The small molecule below binds the protein below.
Small molecule (SMILES): CC(=O)N[C@H]1[C@H](O[C@H]2[C@H](O)[C@@H](NC(C)=O)CO[C@@H]2CO)O[C@H](CO)[C@@H](O)[C@@H]1O

Sequence of chain 1.B:
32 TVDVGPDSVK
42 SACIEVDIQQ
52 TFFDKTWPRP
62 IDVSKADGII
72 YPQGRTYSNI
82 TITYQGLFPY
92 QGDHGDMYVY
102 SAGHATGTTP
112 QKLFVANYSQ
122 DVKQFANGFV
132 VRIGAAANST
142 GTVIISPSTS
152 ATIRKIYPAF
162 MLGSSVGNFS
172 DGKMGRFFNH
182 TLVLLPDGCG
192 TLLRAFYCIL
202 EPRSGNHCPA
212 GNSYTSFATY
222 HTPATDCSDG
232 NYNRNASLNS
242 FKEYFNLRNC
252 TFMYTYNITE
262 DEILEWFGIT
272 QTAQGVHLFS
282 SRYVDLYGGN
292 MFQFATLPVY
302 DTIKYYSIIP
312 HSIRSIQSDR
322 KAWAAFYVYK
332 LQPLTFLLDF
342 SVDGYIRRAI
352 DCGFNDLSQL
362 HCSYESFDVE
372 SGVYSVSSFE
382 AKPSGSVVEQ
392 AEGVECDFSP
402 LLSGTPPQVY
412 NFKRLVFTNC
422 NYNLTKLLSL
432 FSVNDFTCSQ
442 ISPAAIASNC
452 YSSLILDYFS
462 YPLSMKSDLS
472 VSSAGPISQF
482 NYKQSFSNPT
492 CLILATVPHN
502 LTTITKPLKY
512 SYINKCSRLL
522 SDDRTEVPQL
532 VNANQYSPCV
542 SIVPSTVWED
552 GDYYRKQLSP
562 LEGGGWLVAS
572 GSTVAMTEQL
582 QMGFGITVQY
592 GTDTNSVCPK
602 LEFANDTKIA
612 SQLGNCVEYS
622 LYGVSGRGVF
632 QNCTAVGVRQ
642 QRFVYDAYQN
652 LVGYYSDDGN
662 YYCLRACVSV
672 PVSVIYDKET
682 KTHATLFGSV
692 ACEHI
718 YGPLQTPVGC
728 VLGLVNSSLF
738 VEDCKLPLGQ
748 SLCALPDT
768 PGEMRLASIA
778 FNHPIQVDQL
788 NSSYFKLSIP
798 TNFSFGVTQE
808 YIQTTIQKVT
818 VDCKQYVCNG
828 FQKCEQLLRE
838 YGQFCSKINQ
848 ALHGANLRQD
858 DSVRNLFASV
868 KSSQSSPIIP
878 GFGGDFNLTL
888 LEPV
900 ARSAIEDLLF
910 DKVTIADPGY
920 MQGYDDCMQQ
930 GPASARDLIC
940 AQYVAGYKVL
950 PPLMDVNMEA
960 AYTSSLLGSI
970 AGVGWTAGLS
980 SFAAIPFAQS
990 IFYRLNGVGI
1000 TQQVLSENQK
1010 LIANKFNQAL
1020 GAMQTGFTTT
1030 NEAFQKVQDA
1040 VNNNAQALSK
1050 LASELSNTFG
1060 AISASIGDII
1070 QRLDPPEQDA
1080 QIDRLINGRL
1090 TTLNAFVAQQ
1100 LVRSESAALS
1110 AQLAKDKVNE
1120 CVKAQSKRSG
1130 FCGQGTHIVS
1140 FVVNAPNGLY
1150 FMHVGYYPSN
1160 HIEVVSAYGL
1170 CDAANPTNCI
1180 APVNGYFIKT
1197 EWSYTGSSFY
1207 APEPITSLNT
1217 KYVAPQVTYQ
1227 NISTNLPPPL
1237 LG

Binding-site contacts:
Ligand atom O5 contacts residue ASN250 of chain 1.B at 2.3 Å (h-bond).
Ligand atom C3 contacts residue ASN250 of chain 1.B at 3.8 Å.
Ligand atom C7 contacts residue ILE200 of chain 1.B at 4.4 Å (hydrophobic).
Ligand atom C4 contacts residue ASN250 of chain 1.B at 4.3 Å.
Ligand atom C7 contacts residue ASN250 of chain 1.B at 3.4 Å.
Ligand atom C8 contacts residue ILE200 of chain 1.B at 3.6 Å (hydrophobic).
Ligand atom C5 contacts residue ASN250 of chain 1.B at 3.7 Å.
Ligand atom C8 contacts residue ASN250 of chain 1.B at 3.8 Å.
Ligand atom O7 contacts residue ASN250 of chain 1.B at 3.5 Å (h-bond).
Ligand atom C1 contacts residue ASN250 of chain 1.B at 1.4 Å.
Ligand atom C2 contacts residue ASN250 of chain 1.B at 2.5 Å.
Ligand atom N2 contacts residue ASN250 of chain 1.B at 3.0 Å (h-bond).